Sequence of chain 3.A:
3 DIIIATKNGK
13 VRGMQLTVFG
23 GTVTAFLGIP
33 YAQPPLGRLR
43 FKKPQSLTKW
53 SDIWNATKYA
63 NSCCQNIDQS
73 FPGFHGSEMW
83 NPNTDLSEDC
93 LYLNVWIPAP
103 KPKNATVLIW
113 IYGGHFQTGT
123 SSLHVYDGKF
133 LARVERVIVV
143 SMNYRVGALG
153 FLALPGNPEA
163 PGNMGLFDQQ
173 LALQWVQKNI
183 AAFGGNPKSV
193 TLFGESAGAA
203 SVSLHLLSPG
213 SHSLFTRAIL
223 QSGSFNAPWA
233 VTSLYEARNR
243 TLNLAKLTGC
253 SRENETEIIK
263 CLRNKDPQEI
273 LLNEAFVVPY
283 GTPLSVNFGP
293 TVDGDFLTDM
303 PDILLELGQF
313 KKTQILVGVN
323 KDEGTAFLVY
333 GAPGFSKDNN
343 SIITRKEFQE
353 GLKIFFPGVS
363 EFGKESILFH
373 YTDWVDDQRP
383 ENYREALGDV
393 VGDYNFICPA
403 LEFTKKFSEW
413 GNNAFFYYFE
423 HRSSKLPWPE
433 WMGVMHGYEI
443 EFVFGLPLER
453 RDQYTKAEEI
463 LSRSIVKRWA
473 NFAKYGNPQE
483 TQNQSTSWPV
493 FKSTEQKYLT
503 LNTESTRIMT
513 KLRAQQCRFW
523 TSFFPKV

Binding-site contacts:
Ligand atom C5 contacts residue PHE337 of chain 3.A at 4.3 Å (hydrophobic).
Ligand atom C6 contacts residue PHE337 of chain 3.A at 3.8 Å (hydrophobic).
Ligand atom O7 contacts residue GLY336 of chain 3.A at 4.4 Å.
Ligand atom C7 contacts residue ASN341 of chain 3.A at 3.1 Å.
Ligand atom C3 contacts residue GLY336 of chain 3.A at 4.2 Å.
Ligand atom C3 contacts residue ASN341 of chain 3.A at 3.8 Å.
Ligand atom O7 contacts residue ASN341 of chain 3.A at 4.0 Å.
Ligand atom O5 contacts residue SER338 of chain 3.A at 3.5 Å.
Ligand atom C1 contacts residue GLY336 of chain 3.A at 4.5 Å.
Ligand atom O5 contacts residue SER338 of chain 3.A at 4.3 Å.
Ligand atom C6 contacts residue ASN341 of chain 3.A at 4.4 Å.
Ligand atom O7 contacts residue SER343 of chain 3.A at 4.4 Å.
Ligand atom O7 contacts residue ILE344 of chain 3.A at 4.3 Å.
Ligand atom C6 contacts residue SER338 of chain 3.A at 4.2 Å.
Ligand atom C7 contacts residue ASN342 of chain 3.A at 4.5 Å.
Ligand atom C5 contacts residue SER338 of chain 3.A at 3.9 Å.
Ligand atom O4 contacts residue GLY336 of chain 3.A at 4.2 Å.
Ligand atom C6 contacts residue SER338 of chain 3.A at 3.8 Å.
Ligand atom O5 contacts residue ASN341 of chain 3.A at 2.4 Å (h-bond).
Ligand atom C1 contacts residue SER338 of chain 3.A at 3.9 Å.
Ligand atom N2 contacts residue ASN341 of chain 3.A at 2.8 Å (h-bond).
Ligand atom C1 contacts residue ASN341 of chain 3.A at 1.4 Å.
Ligand atom O7 contacts residue ASN342 of chain 3.A at 3.5 Å (h-bond).
Ligand atom C8 contacts residue ASN341 of chain 3.A at 3.2 Å.
Ligand atom C6 contacts residue ASP340 of chain 3.A at 4.5 Å.
Ligand atom N2 contacts residue GLY336 of chain 3.A at 4.4 Å.
Ligand atom C2 contacts residue ASN341 of chain 3.A at 2.5 Å.
Ligand atom C5 contacts residue ASN341 of chain 3.A at 3.7 Å.
Ligand atom C5 contacts residue ASN341 of chain 3.A at 4.4 Å.
Ligand atom C4 contacts residue ASN341 of chain 3.A at 4.3 Å.

The protein below binds the small molecule below.
Small molecule (SMILES): CC(=O)N[C@H]1[C@H](O[C@H]2[C@H](O)[C@@H](NC(C)=O)CO[C@@H]2CO[C@H]2O[C@@H](C)[C@@H](O)[C@@H](O)[C@@H]2O)O[C@H](CO)[C@@H](O)[C@@H]1O